This small molecule binds to this protein.
Small molecule (SMILES): CNC1CCC(N(Cc2cccc(-c3ccncc3)c2)C(=O)c2sc3ccccc3c2Cl)CC1

Sequence of chain 1.A:
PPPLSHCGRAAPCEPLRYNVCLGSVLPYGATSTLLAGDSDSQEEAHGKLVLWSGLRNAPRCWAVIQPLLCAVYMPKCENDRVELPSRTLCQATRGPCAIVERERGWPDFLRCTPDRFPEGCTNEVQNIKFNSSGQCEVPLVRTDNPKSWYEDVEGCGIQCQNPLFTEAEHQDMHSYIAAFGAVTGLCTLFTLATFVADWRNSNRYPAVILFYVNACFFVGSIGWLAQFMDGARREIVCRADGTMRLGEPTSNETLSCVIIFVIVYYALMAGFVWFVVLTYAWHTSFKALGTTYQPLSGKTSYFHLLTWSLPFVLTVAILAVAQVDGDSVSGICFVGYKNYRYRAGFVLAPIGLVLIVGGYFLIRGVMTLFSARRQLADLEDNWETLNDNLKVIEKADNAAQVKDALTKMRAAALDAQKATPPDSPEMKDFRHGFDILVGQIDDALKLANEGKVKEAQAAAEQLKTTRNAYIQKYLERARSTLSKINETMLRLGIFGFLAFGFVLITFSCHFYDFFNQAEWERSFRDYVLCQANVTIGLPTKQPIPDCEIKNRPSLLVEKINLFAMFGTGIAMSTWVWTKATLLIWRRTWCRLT

Binding-site contacts:
Ligand atom C14 contacts residue ASP353 of chain 1.A at 3.6 Å.
Ligand atom C23 contacts residue ILE184 of chain 1.A at 3.5 Å (hydrophobic).
Ligand atom N11 contacts residue GLU591 of chain 1.A at 2.7 Å (salt-bridge).
Ligand atom CL18 contacts residue TRP553 of chain 1.A at 3.6 Å.
Ligand atom C05 contacts residue GLN550 of chain 1.A at 3.3 Å.
Ligand atom C36 contacts residue MET270 of chain 1.A at 3.7 Å (hydrophobic).
Ligand atom N11 contacts residue ASP546 of chain 1.A at 2.7 Å (salt-bridge).
Ligand atom C29 contacts residue LYS364 of chain 1.A at 3.8 Å.
Ligand atom C14 contacts residue TYR363 of chain 1.A at 3.7 Å (hydrophobic).
Ligand atom S27 contacts residue ASN188 of chain 1.A at 3.4 Å (h-bond).
Ligand atom C08 contacts residue GLN550 of chain 1.A at 3.8 Å.
Ligand atom C35 contacts residue ILE184 of chain 1.A at 3.4 Å (hydrophobic).
Ligand atom C12 contacts residue GLU591 of chain 1.A at 3.7 Å.
Ligand atom C36 contacts residue LYS364 of chain 1.A at 3.7 Å.
Ligand atom C10 contacts residue ASP546 of chain 1.A at 3.6 Å.
Ligand atom C15 contacts residue ASN188 of chain 1.A at 3.7 Å.
Ligand atom C21 contacts residue ILE184 of chain 1.A at 3.6 Å (hydrophobic).
Ligand atom C21 contacts residue LEU190 of chain 1.A at 3.7 Å (hydrophobic).
Ligand atom C12 contacts residue ASP546 of chain 1.A at 2.9 Å.
Ligand atom C31 contacts residue LYS364 of chain 1.A at 3.7 Å.
Ligand atom C04 contacts residue TYR363 of chain 1.A at 3.1 Å (hydrophobic).
Ligand atom C13 contacts residue TYR363 of chain 1.A at 3.7 Å (hydrophobic).
Ligand atom C35 contacts residue LYS364 of chain 1.A at 3.6 Å.
Ligand atom C23 contacts residue PHE557 of chain 1.A at 3.3 Å (hydrophobic).
Ligand atom O28 contacts residue ASN188 of chain 1.A at 2.8 Å (h-bond).
Ligand atom C37 contacts residue MET270 of chain 1.A at 3.2 Å (hydrophobic).
Ligand atom C24 contacts residue PHE557 of chain 1.A at 3.4 Å (hydrophobic).
Ligand atom C30 contacts residue LYS364 of chain 1.A at 3.6 Å.
Ligand atom C32 contacts residue GLU554 of chain 1.A at 3.2 Å.
Ligand atom C05 contacts residue TYR363 of chain 1.A at 3.2 Å (hydrophobic).
Ligand atom C29 contacts residue TYR363 of chain 1.A at 3.2 Å (hydrophobic).
Ligand atom C33 contacts residue GLU554 of chain 1.A at 3.1 Å.
Ligand atom C36 contacts residue LEU272 of chain 1.A at 3.8 Å (hydrophobic).
Ligand atom C13 contacts residue ASP353 of chain 1.A at 3.8 Å.
Ligand atom S27 contacts residue LEU190 of chain 1.A at 3.7 Å.
Ligand atom C20 contacts residue LEU190 of chain 1.A at 3.4 Å (hydrophobic).
Ligand atom C36 contacts residue ILE184 of chain 1.A at 3.6 Å (hydrophobic).
Ligand atom C10 contacts residue GLU591 of chain 1.A at 3.6 Å.
Ligand atom C09 contacts residue ASP546 of chain 1.A at 3.5 Å.
Ligand atom C19 contacts residue LEU190 of chain 1.A at 3.7 Å (hydrophobic).